Binding-site contacts:
Ligand atom C3 contacts residue GLY336 of chain 3.A at 4.2 Å.
Ligand atom C7 contacts residue GLY336 of chain 3.A at 4.4 Å.
Ligand atom O5 contacts residue ASN341 of chain 3.A at 2.3 Å (h-bond).
Ligand atom C7 contacts residue ASN342 of chain 3.A at 3.9 Å.
Ligand atom C2 contacts residue ASN341 of chain 3.A at 2.3 Å.
Ligand atom C1 contacts residue SER338 of chain 3.A at 3.9 Å.
Ligand atom O6 contacts residue SER338 of chain 3.A at 4.0 Å.
Ligand atom C5 contacts residue SER338 of chain 3.A at 3.7 Å.
Ligand atom C6 contacts residue PHE337 of chain 3.A at 4.5 Å (hydrophobic).
Ligand atom O6 contacts residue GLU349 of chain 3.A at 4.3 Å.
Ligand atom C1 contacts residue ASN341 of chain 3.A at 1.4 Å.
Ligand atom C3 contacts residue ASN341 of chain 3.A at 3.7 Å.
Ligand atom C5 contacts residue GLY336 of chain 3.A at 4.3 Å.
Ligand atom N2 contacts residue ASN341 of chain 3.A at 2.9 Å (h-bond).
Ligand atom O7 contacts residue PRO335 of chain 3.A at 3.8 Å.
Ligand atom C6 contacts residue SER338 of chain 3.A at 3.6 Å.
Ligand atom C5 contacts residue ASN341 of chain 3.A at 3.6 Å.
Ligand atom O7 contacts residue ASN342 of chain 3.A at 2.7 Å (h-bond).
Ligand atom O7 contacts residue ASN341 of chain 3.A at 3.8 Å.
Ligand atom C7 contacts residue ASN341 of chain 3.A at 3.3 Å.
Ligand atom O7 contacts residue GLY336 of chain 3.A at 3.4 Å (h-bond).
Ligand atom O5 contacts residue SER338 of chain 3.A at 3.4 Å.
Ligand atom O7 contacts residue ILE344 of chain 3.A at 4.0 Å.
Ligand atom O7 contacts residue SER343 of chain 3.A at 4.0 Å.
Ligand atom C4 contacts residue ASN341 of chain 3.A at 4.1 Å.
Ligand atom C8 contacts residue ASN341 of chain 3.A at 3.6 Å.
Ligand atom O4 contacts residue GLY336 of chain 3.A at 4.1 Å.

Sequence of chain 3.A:
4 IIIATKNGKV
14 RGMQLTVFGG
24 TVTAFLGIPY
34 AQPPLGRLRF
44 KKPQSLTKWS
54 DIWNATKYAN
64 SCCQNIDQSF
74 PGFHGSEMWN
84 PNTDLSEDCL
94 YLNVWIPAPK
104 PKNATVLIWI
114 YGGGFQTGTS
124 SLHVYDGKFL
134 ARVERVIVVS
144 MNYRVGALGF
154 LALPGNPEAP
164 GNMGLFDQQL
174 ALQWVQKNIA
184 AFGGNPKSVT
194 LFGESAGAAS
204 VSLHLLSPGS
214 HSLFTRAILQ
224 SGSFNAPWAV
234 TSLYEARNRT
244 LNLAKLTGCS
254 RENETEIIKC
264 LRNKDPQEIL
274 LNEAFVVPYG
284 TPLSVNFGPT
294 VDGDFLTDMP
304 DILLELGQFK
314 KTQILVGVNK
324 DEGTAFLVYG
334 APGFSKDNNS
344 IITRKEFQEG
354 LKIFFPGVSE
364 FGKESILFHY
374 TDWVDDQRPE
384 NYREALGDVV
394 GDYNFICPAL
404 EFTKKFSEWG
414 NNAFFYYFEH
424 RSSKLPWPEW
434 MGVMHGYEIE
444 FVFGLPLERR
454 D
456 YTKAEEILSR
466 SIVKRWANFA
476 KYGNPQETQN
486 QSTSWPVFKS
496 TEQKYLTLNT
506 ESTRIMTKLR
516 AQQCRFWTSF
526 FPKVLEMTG

The protein below binds the small molecule below.
Small molecule (SMILES): CC(=O)N[C@H]1[C@H](O[C@H]2[C@H](O)[C@@H](NC(C)=O)CO[C@@H]2CO)O[C@H](CO)[C@@H](O)[C@@H]1O